A protein and the small-molecule ligand that binds it are described below.
Small molecule (SMILES): CC(=O)N[C@@H]1[C@@H](O)[C@H](O)[C@@H](CO)O[C@H]1O

Binding-site contacts:
Ligand atom C8 contacts residue SER18 of chain 1.A at 4.4 Å.
Ligand atom O7 contacts residue ASP17 of chain 1.A at 4.0 Å.
Ligand atom C8 contacts residue ASP17 of chain 1.A at 3.6 Å.
Ligand atom C2 contacts residue SER18 of chain 1.A at 2.5 Å.
Ligand atom C8 contacts residue GLY15 of chain 1.A at 3.6 Å.
Ligand atom C3 contacts residue SER18 of chain 1.A at 3.8 Å.
Ligand atom C5 contacts residue SER18 of chain 1.A at 3.5 Å.
Ligand atom C1 contacts residue SER18 of chain 1.A at 1.4 Å.
Ligand atom C4 contacts residue SER18 of chain 1.A at 4.2 Å.
Ligand atom N2 contacts residue SER18 of chain 1.A at 3.0 Å (h-bond).
Ligand atom C7 contacts residue ASP17 of chain 1.A at 4.1 Å.
Ligand atom O5 contacts residue SER18 of chain 1.A at 2.3 Å (h-bond).
Ligand atom O7 contacts residue SER18 of chain 1.A at 3.1 Å (h-bond).
Ligand atom C7 contacts residue SER18 of chain 1.A at 3.2 Å.

Sequence of chain 1.A:
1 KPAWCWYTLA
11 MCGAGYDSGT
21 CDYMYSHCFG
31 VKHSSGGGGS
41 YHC